Binding-site contacts:
Ligand atom C2 contacts residue GLU54 of chain 10.C at 4.1 Å.
Ligand atom O5 contacts residue GLU54 of chain 10.C at 3.5 Å.
Ligand atom C1 contacts residue GLU54 of chain 10.C at 3.5 Å.
Ligand atom C4 contacts residue GLU54 of chain 10.C at 4.5 Å.
Ligand atom O6 contacts residue TRP59 of chain 10.C at 3.9 Å.
Ligand atom C3 contacts residue TRP59 of chain 10.C at 3.5 Å (hydrophobic).
Ligand atom C2 contacts residue TRP59 of chain 10.C at 4.1 Å (hydrophobic).
Ligand atom C4 contacts residue TRP59 of chain 10.C at 4.2 Å (hydrophobic).
Ligand atom C1 contacts residue TRP59 of chain 10.C at 3.5 Å (hydrophobic).
Ligand atom O5 contacts residue ARG79 of chain 10.C at 4.0 Å.
Ligand atom C2 contacts residue ARG79 of chain 10.C at 4.1 Å.

Sequence of chain 10.C:
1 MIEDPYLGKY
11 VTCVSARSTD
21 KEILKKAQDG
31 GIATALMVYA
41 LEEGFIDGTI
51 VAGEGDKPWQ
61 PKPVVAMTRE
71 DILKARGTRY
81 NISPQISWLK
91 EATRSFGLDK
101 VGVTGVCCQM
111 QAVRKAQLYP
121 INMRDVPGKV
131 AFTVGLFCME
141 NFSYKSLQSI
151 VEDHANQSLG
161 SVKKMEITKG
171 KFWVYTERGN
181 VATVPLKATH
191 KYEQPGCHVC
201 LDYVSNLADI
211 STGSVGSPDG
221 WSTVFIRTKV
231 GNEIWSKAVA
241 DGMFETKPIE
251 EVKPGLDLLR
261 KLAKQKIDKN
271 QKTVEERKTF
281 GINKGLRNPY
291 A

This protein binds this small molecule.
Small molecule (SMILES): C[C@@H](O)[C@@H](C)O